Sequence of chain 1.D:
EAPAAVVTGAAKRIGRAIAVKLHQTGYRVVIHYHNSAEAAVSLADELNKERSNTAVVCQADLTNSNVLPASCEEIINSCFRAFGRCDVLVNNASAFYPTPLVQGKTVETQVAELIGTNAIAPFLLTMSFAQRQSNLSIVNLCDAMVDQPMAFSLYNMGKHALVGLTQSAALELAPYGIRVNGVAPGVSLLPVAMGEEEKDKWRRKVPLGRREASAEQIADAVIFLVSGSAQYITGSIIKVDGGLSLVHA

Binding-site contacts:
Ligand atom C5 contacts residue NAP1 of chain 1.O at 3.4 Å.
Ligand atom C3 contacts residue NAP1 of chain 1.O at 3.5 Å.
Ligand atom N12 contacts residue SER115 of chain 1.D at 3.1 Å (h-bond).
Ligand atom C10 contacts residue PHE117 of chain 1.D at 4.3 Å (hydrophobic).
Ligand atom N7 contacts residue PHE117 of chain 1.D at 3.7 Å.
Ligand atom C1 contacts residue TYR194 of chain 1.D at 3.5 Å (hydrophobic).
Ligand atom C10 contacts residue GLY225 of chain 1.D at 4.5 Å.
Ligand atom C8 contacts residue PHE117 of chain 1.D at 3.5 Å (hydrophobic).
Ligand atom O11 contacts residue GLY225 of chain 1.D at 3.8 Å.
Ligand atom C6 contacts residue NAP1 of chain 1.O at 3.6 Å.
Ligand atom C3 contacts residue ASP181 of chain 1.D at 3.6 Å.
Ligand atom N12 contacts residue NAP1 of chain 1.O at 2.8 Å (h-bond).
Ligand atom N7 contacts residue TYR194 of chain 1.D at 3.4 Å (h-bond).
Ligand atom C4 contacts residue NAP1 of chain 1.O at 3.6 Å.
Ligand atom S9 contacts residue NAP1 of chain 1.O at 3.4 Å (h-bond).
Ligand atom C5 contacts residue PHE117 of chain 1.D at 3.7 Å (hydrophobic).
Ligand atom O11 contacts residue NAP1 of chain 1.O at 4.3 Å.
Ligand atom C6 contacts residue PHE117 of chain 1.D at 3.8 Å (hydrophobic).
Ligand atom C10 contacts residue NAP1 of chain 1.O at 3.9 Å.
Ligand atom C3 contacts residue PHE117 of chain 1.D at 3.6 Å (hydrophobic).
Ligand atom C2 contacts residue PHE117 of chain 1.D at 3.8 Å (hydrophobic).
Ligand atom C8 contacts residue NAP1 of chain 1.O at 3.4 Å.
Ligand atom C5 contacts residue TYR194 of chain 1.D at 4.1 Å (hydrophobic).
Ligand atom S9 contacts residue PHE117 of chain 1.D at 3.9 Å.
Ligand atom N7 contacts residue SER115 of chain 1.D at 4.1 Å.
Ligand atom N12 contacts residue PHE117 of chain 1.D at 3.7 Å.
Ligand atom N13 contacts residue PRO230 of chain 1.D at 4.0 Å.
Ligand atom C1 contacts residue NAP1 of chain 1.O at 3.8 Å.
Ligand atom C3 contacts residue TYR194 of chain 1.D at 3.0 Å (hydrophobic).
Ligand atom C4 contacts residue PHE117 of chain 1.D at 3.8 Å (hydrophobic).
Ligand atom N7 contacts residue NAP1 of chain 1.O at 2.9 Å (h-bond).
Ligand atom S9 contacts residue ARG34 of chain 1.D at 4.4 Å.
Ligand atom C1 contacts residue PHE117 of chain 1.D at 3.6 Å (hydrophobic).
Ligand atom C2 contacts residue NAP1 of chain 1.O at 3.7 Å.
Ligand atom N13 contacts residue NAP1 of chain 1.O at 4.1 Å.
Ligand atom C8 contacts residue SER115 of chain 1.D at 4.0 Å.
Ligand atom C5 contacts residue ASP181 of chain 1.D at 3.8 Å.

This small molecule binds to this protein.
Small molecule (SMILES): NC(=O)c1ccc2nc(N)sc2c1